Sequence of chain 3.B:
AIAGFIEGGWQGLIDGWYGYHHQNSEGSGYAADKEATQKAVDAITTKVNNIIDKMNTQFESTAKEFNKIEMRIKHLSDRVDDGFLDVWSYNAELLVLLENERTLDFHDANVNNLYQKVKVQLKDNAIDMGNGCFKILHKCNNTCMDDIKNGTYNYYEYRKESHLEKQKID

This small molecule binds to this protein.
Small molecule (SMILES): CC(=O)N[C@@H]1[C@@H](O)[C@H](O)[C@@H](CO)O[C@H]1O

Binding-site contacts:
Ligand atom C3 contacts residue ASN150 of chain 3.B at 3.8 Å.
Ligand atom C1 contacts residue ASN150 of chain 3.B at 1.4 Å.
Ligand atom N2 contacts residue ASN150 of chain 3.B at 2.9 Å (h-bond).
Ligand atom O5 contacts residue ASN150 of chain 3.B at 2.4 Å (h-bond).
Ligand atom C1 contacts residue THR152 of chain 3.B at 4.5 Å.
Ligand atom C5 contacts residue ASN150 of chain 3.B at 3.7 Å.
Ligand atom C7 contacts residue ASP147 of chain 3.B at 4.5 Å.
Ligand atom C7 contacts residue THR152 of chain 3.B at 4.3 Å.
Ligand atom C4 contacts residue ASN150 of chain 3.B at 4.2 Å.
Ligand atom C7 contacts residue ASN150 of chain 3.B at 3.0 Å.
Ligand atom O7 contacts residue ASN150 of chain 3.B at 2.6 Å (h-bond).
Ligand atom O7 contacts residue THR152 of chain 3.B at 3.1 Å (h-bond).
Ligand atom C2 contacts residue THR152 of chain 3.B at 4.4 Å.
Ligand atom C2 contacts residue ASN150 of chain 3.B at 2.4 Å.
Ligand atom O5 contacts residue THR152 of chain 3.B at 4.3 Å.
Ligand atom C8 contacts residue ASN150 of chain 3.B at 4.3 Å.
Ligand atom O7 contacts residue ASP147 of chain 3.B at 3.6 Å.